The protein below binds the small molecule below.
Small molecule (SMILES): CC(=O)N[C@@H]1[C@@H](O)[C@H](O)[C@@H](CO)O[C@H]1O

Sequence of chain 1.A:
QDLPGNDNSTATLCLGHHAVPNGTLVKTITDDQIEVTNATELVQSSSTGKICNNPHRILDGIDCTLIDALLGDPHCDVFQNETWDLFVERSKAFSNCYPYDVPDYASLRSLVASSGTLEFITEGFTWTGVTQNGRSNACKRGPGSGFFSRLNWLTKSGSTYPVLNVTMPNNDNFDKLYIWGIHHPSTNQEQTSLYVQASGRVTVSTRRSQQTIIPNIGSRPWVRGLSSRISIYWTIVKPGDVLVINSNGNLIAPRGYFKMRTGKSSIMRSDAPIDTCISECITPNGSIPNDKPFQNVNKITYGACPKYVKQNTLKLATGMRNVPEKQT

Sequence of chain 1.B:
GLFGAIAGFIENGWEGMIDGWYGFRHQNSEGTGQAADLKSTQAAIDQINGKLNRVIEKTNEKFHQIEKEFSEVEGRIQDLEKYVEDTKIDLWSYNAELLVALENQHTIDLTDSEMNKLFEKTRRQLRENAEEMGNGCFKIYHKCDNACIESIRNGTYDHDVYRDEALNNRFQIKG

Binding-site contacts:
Ligand atom C2 contacts residue ASN38 of chain 1.A at 2.4 Å.
Ligand atom C6 contacts residue LEU52 of chain 1.B at 3.6 Å (hydrophobic).
Ligand atom O5 contacts residue THR318 of chain 1.A at 3.0 Å (h-bond).
Ligand atom C3 contacts residue ASN38 of chain 1.A at 3.7 Å.
Ligand atom C5 contacts residue ASN38 of chain 1.A at 3.6 Å.
Ligand atom C7 contacts residue ASN38 of chain 1.A at 3.6 Å.
Ligand atom C1 contacts residue ALA39 of chain 1.A at 4.2 Å (hydrophobic).
Ligand atom O6 contacts residue THR318 of chain 1.A at 3.5 Å.
Ligand atom O6 contacts residue LEU52 of chain 1.B at 3.3 Å.
Ligand atom C5 contacts residue THR40 of chain 1.A at 4.5 Å.
Ligand atom C6 contacts residue THR318 of chain 1.A at 3.8 Å.
Ligand atom O6 contacts residue ASN49 of chain 1.B at 4.4 Å.
Ligand atom C6 contacts residue THR40 of chain 1.A at 4.2 Å.
Ligand atom C5 contacts residue THR318 of chain 1.A at 4.1 Å.
Ligand atom O7 contacts residue ASN38 of chain 1.A at 4.0 Å.
Ligand atom O5 contacts residue ASN38 of chain 1.A at 2.3 Å (h-bond).
Ligand atom C1 contacts residue ASN38 of chain 1.A at 1.4 Å.
Ligand atom C4 contacts residue ASN38 of chain 1.A at 4.2 Å.
Ligand atom C1 contacts residue THR318 of chain 1.A at 3.5 Å.
Ligand atom N2 contacts residue ASN38 of chain 1.A at 2.8 Å (h-bond).
Ligand atom O5 contacts residue ALA39 of chain 1.A at 4.2 Å.